A small-molecule ligand and the protein it binds are described below.
Small molecule (SMILES): CC/C(=C(\c1ccc(O)cc1)c1ccc(OCCN(C)C)cc1)c1ccccc1

Sequence of chain 1.A:
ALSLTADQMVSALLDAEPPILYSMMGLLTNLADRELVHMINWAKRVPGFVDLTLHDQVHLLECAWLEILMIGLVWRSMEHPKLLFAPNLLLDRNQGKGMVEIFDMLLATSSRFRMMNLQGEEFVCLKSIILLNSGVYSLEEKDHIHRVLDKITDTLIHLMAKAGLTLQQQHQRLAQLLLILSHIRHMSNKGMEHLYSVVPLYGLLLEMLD

Binding-site contacts:
Ligand atom C12 contacts residue MET127 of chain 1.A at 3.6 Å (hydrophobic).
Ligand atom C3 contacts residue LEU93 of chain 1.A at 3.6 Å (hydrophobic).
Ligand atom C15 contacts residue LEU231 of chain 1.A at 3.9 Å (hydrophobic).
Ligand atom C26 contacts residue VAL239 of chain 1.A at 4.0 Å (hydrophobic).
Ligand atom C6 contacts residue PHE110 of chain 1.A at 4.0 Å (hydrophobic).
Ligand atom C18 contacts residue LEU52 of chain 1.A at 4.0 Å (hydrophobic).
Ligand atom C22 contacts residue ALA56 of chain 1.A at 3.5 Å (hydrophobic).
Ligand atom C5 contacts residue GLU59 of chain 1.A at 3.3 Å.
Ligand atom C25 contacts residue PRO241 of chain 1.A at 3.8 Å (hydrophobic).
Ligand atom O4 contacts residue GLU59 of chain 1.A at 2.5 Å (salt-bridge).
Ligand atom C15 contacts residue GLY227 of chain 1.A at 4.0 Å.
Ligand atom C3 contacts residue LEU97 of chain 1.A at 3.9 Å (hydrophobic).
Ligand atom C21 contacts residue LEU90 of chain 1.A at 4.0 Å (hydrophobic).
Ligand atom O4 contacts residue LEU93 of chain 1.A at 3.7 Å.
Ligand atom N24 contacts residue VAL239 of chain 1.A at 3.8 Å.
Ligand atom C24 contacts residue VAL239 of chain 1.A at 3.5 Å (hydrophobic).
Ligand atom C4 contacts residue GLU59 of chain 1.A at 3.3 Å.
Ligand atom C1 contacts residue PHE110 of chain 1.A at 3.9 Å (hydrophobic).
Ligand atom C24 contacts residue ASP57 of chain 1.A at 3.6 Å.
Ligand atom C17 contacts residue ALA56 of chain 1.A at 4.0 Å (hydrophobic).
Ligand atom C26 contacts residue ASP57 of chain 1.A at 3.1 Å.
Ligand atom C13 contacts residue MET127 of chain 1.A at 3.4 Å (hydrophobic).
Ligand atom C23 contacts residue ASP57 of chain 1.A at 3.6 Å.
Ligand atom C19 contacts residue LEU231 of chain 1.A at 3.8 Å (hydrophobic).
Ligand atom C6 contacts residue ALA56 of chain 1.A at 3.6 Å (hydrophobic).
Ligand atom C25 contacts residue ASP57 of chain 1.A at 3.3 Å.
Ligand atom C21 contacts residue TRP89 of chain 1.A at 3.8 Å (hydrophobic).
Ligand atom C22 contacts residue LEU90 of chain 1.A at 3.8 Å (hydrophobic).
Ligand atom C10 contacts residue LEU134 of chain 1.A at 3.9 Å (hydrophobic).
Ligand atom C10 contacts residue ILE130 of chain 1.A at 3.8 Å (hydrophobic).
Ligand atom C5 contacts residue ALA56 of chain 1.A at 3.8 Å (hydrophobic).
Ligand atom C25 contacts residue VAL239 of chain 1.A at 3.4 Å (hydrophobic).
Ligand atom C2 contacts residue PHE110 of chain 1.A at 4.0 Å (hydrophobic).
Ligand atom C20 contacts residue ALA56 of chain 1.A at 3.9 Å (hydrophobic).
Ligand atom C6 contacts residue LEU52 of chain 1.A at 3.4 Å (hydrophobic).
Ligand atom C21 contacts residue ALA56 of chain 1.A at 3.4 Å (hydrophobic).
Ligand atom C5 contacts residue PHE110 of chain 1.A at 4.0 Å (hydrophobic).
Ligand atom N24 contacts residue ASP57 of chain 1.A at 2.6 Å (salt-bridge).
Ligand atom O4 contacts residue ARG100 of chain 1.A at 3.1 Å (salt-bridge).
Ligand atom C9 contacts residue PHE110 of chain 1.A at 3.6 Å (hydrophobic).